The protein below binds the small molecule below.
Small molecule (SMILES): NC(=[NH2+])NCCC[C@H](N)C(=O)O

Sequence of chain 1.A:
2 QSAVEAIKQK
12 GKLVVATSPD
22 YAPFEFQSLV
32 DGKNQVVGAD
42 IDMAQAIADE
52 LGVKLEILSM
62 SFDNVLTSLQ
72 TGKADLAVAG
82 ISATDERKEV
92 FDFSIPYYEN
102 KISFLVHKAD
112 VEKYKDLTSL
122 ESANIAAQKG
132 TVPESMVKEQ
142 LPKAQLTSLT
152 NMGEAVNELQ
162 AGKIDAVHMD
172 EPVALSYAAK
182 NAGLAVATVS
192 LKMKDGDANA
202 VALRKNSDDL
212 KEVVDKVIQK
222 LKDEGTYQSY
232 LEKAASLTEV

Binding-site contacts:
Ligand atom CB contacts residue TYR22 of chain 1.A at 3.7 Å (hydrophobic).
Ligand atom CA contacts residue PRO134 of chain 1.A at 3.7 Å (hydrophobic).
Ligand atom O contacts residue SER83 of chain 1.A at 2.8 Å (h-bond).
Ligand atom CD contacts residue TYR22 of chain 1.A at 3.5 Å (hydrophobic).
Ligand atom OXT contacts residue VAL133 of chain 1.A at 2.9 Å (h-bond).
Ligand atom O contacts residue ILE82 of chain 1.A at 3.5 Å.
Ligand atom NE contacts residue ALA80 of chain 1.A at 2.9 Å (h-bond).
Ligand atom N contacts residue SER83 of chain 1.A at 3.1 Å (h-bond).
Ligand atom NH2 contacts residue GLN129 of chain 1.A at 3.0 Å (h-bond).
Ligand atom CD contacts residue GLN129 of chain 1.A at 3.5 Å.
Ligand atom CZ contacts residue ASP21 of chain 1.A at 3.7 Å.
Ligand atom CG contacts residue PHE63 of chain 1.A at 3.7 Å (hydrophobic).
Ligand atom CG contacts residue ALA80 of chain 1.A at 3.7 Å (hydrophobic).
Ligand atom NH1 contacts residue ASP21 of chain 1.A at 3.6 Å (salt-bridge).
Ligand atom O contacts residue PHE63 of chain 1.A at 3.7 Å.
Ligand atom CZ contacts residue TYR22 of chain 1.A at 3.5 Å (hydrophobic).
Ligand atom CZ contacts residue ALA80 of chain 1.A at 3.6 Å (hydrophobic).
Ligand atom C contacts residue ARG88 of chain 1.A at 3.5 Å.
Ligand atom NH1 contacts residue SER19 of chain 1.A at 2.9 Å (h-bond).
Ligand atom NH1 contacts residue ALA80 of chain 1.A at 3.5 Å (h-bond).
Ligand atom CB contacts residue ASP171 of chain 1.A at 3.4 Å.
Ligand atom CG contacts residue TYR22 of chain 1.A at 3.7 Å (hydrophobic).
Ligand atom CZ contacts residue PHE63 of chain 1.A at 3.5 Å (hydrophobic).
Ligand atom NH2 contacts residue TYR22 of chain 1.A at 3.6 Å.
Ligand atom N contacts residue ASP171 of chain 1.A at 2.9 Å (salt-bridge).
Ligand atom NH1 contacts residue GLU26 of chain 1.A at 3.0 Å (salt-bridge).
Ligand atom C contacts residue SER83 of chain 1.A at 3.7 Å.
Ligand atom OXT contacts residue ARG88 of chain 1.A at 3.0 Å (salt-bridge).
Ligand atom O contacts residue GLY81 of chain 1.A at 3.5 Å (h-bond).
Ligand atom O contacts residue ARG88 of chain 1.A at 2.8 Å (salt-bridge).
Ligand atom CG contacts residue GLY81 of chain 1.A at 3.3 Å.
Ligand atom N contacts residue GLY81 of chain 1.A at 2.8 Å (h-bond).
Ligand atom CA contacts residue SER83 of chain 1.A at 3.7 Å.
Ligand atom CA contacts residue ASP171 of chain 1.A at 3.4 Å.
Ligand atom CD contacts residue PHE63 of chain 1.A at 3.6 Å (hydrophobic).
Ligand atom NH2 contacts residue ASP21 of chain 1.A at 2.9 Å (salt-bridge).
Ligand atom NE contacts residue PHE63 of chain 1.A at 3.3 Å.
Ligand atom OXT contacts residue THR132 of chain 1.A at 3.2 Å.
Ligand atom NH1 contacts residue TYR22 of chain 1.A at 3.5 Å.
Ligand atom NE contacts residue TYR22 of chain 1.A at 3.4 Å.